Sequence of chain 2.F:
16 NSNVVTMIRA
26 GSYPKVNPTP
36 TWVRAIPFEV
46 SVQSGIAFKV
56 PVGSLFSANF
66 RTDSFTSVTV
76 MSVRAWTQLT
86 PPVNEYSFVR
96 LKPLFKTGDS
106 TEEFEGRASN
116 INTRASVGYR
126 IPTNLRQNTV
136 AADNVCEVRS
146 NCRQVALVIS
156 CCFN

A small-molecule ligand and the protein it binds are described below.
Small molecule (SMILES): CO[P](=O)(O)O[C@H]1[C@@H](O)[C@H](n2ccc(=O)[nH]c2=O)O[C@@H]1COP(=O)(O)O

Sequence of chain 2.E:
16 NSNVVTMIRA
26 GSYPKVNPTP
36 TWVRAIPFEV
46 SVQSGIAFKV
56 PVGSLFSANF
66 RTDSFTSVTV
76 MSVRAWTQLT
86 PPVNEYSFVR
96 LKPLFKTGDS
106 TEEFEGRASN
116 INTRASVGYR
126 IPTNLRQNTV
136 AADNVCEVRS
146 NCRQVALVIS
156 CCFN

Binding-site contacts:
Ligand atom C5' contacts residue ARG131 of chain 2.F at 3.3 Å.
Ligand atom OP1 contacts residue ILE23 of chain 2.E at 4.3 Å.
Ligand atom OP3 contacts residue SER77 of chain 2.F at 4.4 Å.
Ligand atom P contacts residue ARG131 of chain 2.F at 3.8 Å.
Ligand atom OP3 contacts residue ILE23 of chain 2.E at 4.4 Å.
Ligand atom O2 contacts residue ARG125 of chain 2.F at 4.3 Å.
Ligand atom OP2 contacts residue SER77 of chain 2.F at 4.2 Å.
Ligand atom N3 contacts residue SER17 of chain 2.E at 4.2 Å.
Ligand atom O5' contacts residue ARG125 of chain 2.F at 3.5 Å (salt-bridge).
Ligand atom C4 contacts residue SER17 of chain 2.E at 4.0 Å.
Ligand atom C2 contacts residue ARG125 of chain 2.F at 4.1 Å.
Ligand atom N3 contacts residue ASN16 of chain 2.E at 3.5 Å (h-bond).
Ligand atom O4 contacts residue SER17 of chain 2.E at 3.3 Å.
Ligand atom C2' contacts residue ARG125 of chain 2.F at 3.9 Å.
Ligand atom O4 contacts residue THR21 of chain 2.E at 4.1 Å.
Ligand atom O4 contacts residue ARG125 of chain 2.F at 3.8 Å.
Ligand atom C4 contacts residue ARG125 of chain 2.F at 3.6 Å.
Ligand atom OP2 contacts residue ARG131 of chain 2.F at 4.0 Å.
Ligand atom N1 contacts residue ARG125 of chain 2.F at 4.0 Å.
Ligand atom C3' contacts residue ARG125 of chain 2.F at 3.7 Å.
Ligand atom N3 contacts residue ARG125 of chain 2.F at 3.8 Å.
Ligand atom P contacts residue ARG125 of chain 2.F at 3.9 Å.
Ligand atom C5 contacts residue ARG125 of chain 2.F at 3.5 Å.
Ligand atom O5' contacts residue ARG131 of chain 2.F at 2.8 Å (salt-bridge).
Ligand atom O2 contacts residue ASN16 of chain 2.E at 2.9 Å (h-bond).
Ligand atom C2 contacts residue ASN16 of chain 2.E at 3.5 Å.
Ligand atom C5' contacts residue MET76 of chain 2.F at 4.5 Å (hydrophobic).
Ligand atom OP1 contacts residue ARG131 of chain 2.F at 3.8 Å.
Ligand atom C6 contacts residue ARG125 of chain 2.F at 3.6 Å.
Ligand atom C5 contacts residue THR21 of chain 2.E at 4.5 Å.
Ligand atom OP1 contacts residue ARG125 of chain 2.F at 2.7 Å (salt-bridge).
Ligand atom OP3 contacts residue ARG125 of chain 2.F at 3.2 Å.
Ligand atom O3' contacts residue ARG125 of chain 2.F at 4.3 Å.